Sequence of chain 3.A:
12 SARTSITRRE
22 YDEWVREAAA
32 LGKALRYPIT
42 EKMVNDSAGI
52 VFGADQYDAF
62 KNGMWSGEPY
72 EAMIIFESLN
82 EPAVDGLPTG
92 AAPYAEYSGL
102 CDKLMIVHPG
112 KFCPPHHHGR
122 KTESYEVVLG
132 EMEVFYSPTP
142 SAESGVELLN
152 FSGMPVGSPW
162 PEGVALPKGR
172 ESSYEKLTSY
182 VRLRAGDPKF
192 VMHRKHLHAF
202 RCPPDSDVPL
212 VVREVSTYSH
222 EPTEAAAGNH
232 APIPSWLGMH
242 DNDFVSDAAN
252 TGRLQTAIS

Binding-site contacts:
Ligand atom O3 contacts residue GLU222 of chain 3.A at 4.1 Å.
Ligand atom O3 contacts residue LYS122 of chain 3.A at 3.9 Å.
Ligand atom O1 contacts residue CO1 of chain 3.B at 3.9 Å.
Ligand atom O1 contacts residue MET106 of chain 3.A at 3.4 Å (h-bond).
Ligand atom O3 contacts residue ILE76 of chain 3.A at 3.7 Å.
Ligand atom O5 contacts residue LYS122 of chain 3.A at 3.9 Å.
Ligand atom C2 contacts residue MET106 of chain 3.A at 4.1 Å (hydrophobic).
Ligand atom C4 contacts residue LYS122 of chain 3.A at 3.7 Å.
Ligand atom C1 contacts residue CO1 of chain 3.B at 3.2 Å.
Ligand atom C2 contacts residue GLU124 of chain 3.A at 3.9 Å.
Ligand atom C1 contacts residue GLU124 of chain 3.A at 3.0 Å.
Ligand atom O4 contacts residue HIS119 of chain 3.A at 3.9 Å.
Ligand atom C2 contacts residue LYS122 of chain 3.A at 3.7 Å.
Ligand atom C2 contacts residue GLU215 of chain 3.A at 3.0 Å.
Ligand atom O2 contacts residue LYS104 of chain 3.A at 3.9 Å.
Ligand atom O1 contacts residue PHE201 of chain 3.A at 4.1 Å.
Ligand atom C3 contacts residue LYS122 of chain 3.A at 3.9 Å.
Ligand atom O2 contacts residue GLU215 of chain 3.A at 2.5 Å (salt-bridge).
Ligand atom C4 contacts residue GLU222 of chain 3.A at 3.9 Å.
Ligand atom O2 contacts residue LYS122 of chain 3.A at 2.5 Å (salt-bridge).
Ligand atom O1 contacts residue GLU215 of chain 3.A at 3.5 Å (salt-bridge).
Ligand atom O3 contacts residue LYS104 of chain 3.A at 4.0 Å.
Ligand atom C4 contacts residue ARG254 of chain 3.A at 3.9 Å.
Ligand atom C5 contacts residue HIS119 of chain 3.A at 3.9 Å.
Ligand atom O4 contacts residue ASN243 of chain 3.A at 3.2 Å (h-bond).
Ligand atom O4 contacts residue LYS122 of chain 3.A at 2.6 Å (salt-bridge).
Ligand atom O5 contacts residue HIS119 of chain 3.A at 3.3 Å (h-bond).
Ligand atom C3 contacts residue ILE76 of chain 3.A at 3.6 Å (hydrophobic).
Ligand atom O5 contacts residue CO1 of chain 3.B at 2.5 Å.
Ligand atom O4 contacts residue GLU222 of chain 3.A at 3.3 Å (salt-bridge).
Ligand atom O5 contacts residue HIS117 of chain 3.A at 3.2 Å (h-bond).
Ligand atom O5 contacts residue GLU124 of chain 3.A at 2.9 Å (salt-bridge).
Ligand atom C2 contacts residue LYS104 of chain 3.A at 4.1 Å.
Ligand atom C5 contacts residue HIS117 of chain 3.A at 3.5 Å.
Ligand atom O4 contacts residue SER220 of chain 3.A at 3.9 Å.
Ligand atom O2 contacts residue GLU124 of chain 3.A at 3.5 Å (salt-bridge).
Ligand atom O3 contacts residue ARG254 of chain 3.A at 4.1 Å.
Ligand atom C5 contacts residue CO1 of chain 3.B at 3.6 Å.
Ligand atom C1 contacts residue GLU215 of chain 3.A at 3.1 Å.
Ligand atom O1 contacts residue CYS114 of chain 3.A at 3.8 Å.

The protein below binds the small molecule below.
Small molecule (SMILES): O[C@@H]1[C@H](O)[C@@H](O)OC[C@@H]1O